Binding-site contacts:
Ligand atom C5 contacts residue ASN616 of chain 1.A at 3.7 Å.
Ligand atom C3 contacts residue ASN616 of chain 1.A at 3.8 Å.
Ligand atom N2 contacts residue ASN616 of chain 1.A at 2.8 Å (h-bond).
Ligand atom C4 contacts residue ASN616 of chain 1.A at 4.2 Å.
Ligand atom O5 contacts residue ASN616 of chain 1.A at 2.4 Å (h-bond).
Ligand atom C2 contacts residue ASN616 of chain 1.A at 2.4 Å.
Ligand atom C7 contacts residue ASN616 of chain 1.A at 4.0 Å.
Ligand atom C1 contacts residue ASN616 of chain 1.A at 1.4 Å.

The protein below binds the small molecule below.
Small molecule (SMILES): CC(=O)N[C@@H]1[C@@H](O)[C@H](O)[C@@H](CO)O[C@H]1O

Sequence of chain 1.A:
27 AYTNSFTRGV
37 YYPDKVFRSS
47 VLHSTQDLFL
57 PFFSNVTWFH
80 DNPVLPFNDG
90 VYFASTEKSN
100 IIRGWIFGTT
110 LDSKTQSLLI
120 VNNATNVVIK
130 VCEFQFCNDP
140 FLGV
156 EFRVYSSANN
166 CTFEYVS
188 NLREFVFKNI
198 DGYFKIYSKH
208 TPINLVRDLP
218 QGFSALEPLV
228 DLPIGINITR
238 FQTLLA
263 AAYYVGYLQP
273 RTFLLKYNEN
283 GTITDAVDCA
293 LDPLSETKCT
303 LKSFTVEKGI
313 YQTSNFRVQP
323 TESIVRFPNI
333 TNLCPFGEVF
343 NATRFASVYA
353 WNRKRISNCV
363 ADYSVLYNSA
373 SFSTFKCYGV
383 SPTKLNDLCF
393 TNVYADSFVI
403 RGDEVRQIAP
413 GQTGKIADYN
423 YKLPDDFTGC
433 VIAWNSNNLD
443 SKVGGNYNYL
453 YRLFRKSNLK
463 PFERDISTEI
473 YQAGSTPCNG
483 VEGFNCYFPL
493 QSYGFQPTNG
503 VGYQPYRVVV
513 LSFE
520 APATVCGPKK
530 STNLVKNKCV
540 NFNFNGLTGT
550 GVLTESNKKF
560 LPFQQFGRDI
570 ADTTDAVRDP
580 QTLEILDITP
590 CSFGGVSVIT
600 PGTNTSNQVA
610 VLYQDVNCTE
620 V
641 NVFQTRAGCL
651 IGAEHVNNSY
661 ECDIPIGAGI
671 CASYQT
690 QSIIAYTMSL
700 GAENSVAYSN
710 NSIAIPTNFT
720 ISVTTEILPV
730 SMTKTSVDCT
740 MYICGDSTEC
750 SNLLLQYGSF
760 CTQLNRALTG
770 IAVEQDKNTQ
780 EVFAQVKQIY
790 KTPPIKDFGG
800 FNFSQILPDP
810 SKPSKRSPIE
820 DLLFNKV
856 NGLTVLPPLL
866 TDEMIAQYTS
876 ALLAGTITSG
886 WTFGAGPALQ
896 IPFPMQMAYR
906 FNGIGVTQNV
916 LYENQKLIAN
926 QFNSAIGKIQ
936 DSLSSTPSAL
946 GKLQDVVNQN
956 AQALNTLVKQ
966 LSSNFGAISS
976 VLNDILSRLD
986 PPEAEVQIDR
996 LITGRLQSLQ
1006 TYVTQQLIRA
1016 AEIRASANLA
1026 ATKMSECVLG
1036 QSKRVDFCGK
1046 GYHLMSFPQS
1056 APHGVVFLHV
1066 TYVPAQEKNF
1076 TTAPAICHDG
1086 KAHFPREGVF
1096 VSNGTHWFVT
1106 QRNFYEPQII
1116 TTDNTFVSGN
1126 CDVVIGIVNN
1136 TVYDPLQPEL